A small-molecule ligand and the protein it binds are described below.
Small molecule (SMILES): CC(C)[C@H](NC(=O)[C@@H](NC(=O)[C@H](C)NC(=O)[C@@H]1CCCN1C(=O)[C@@H](N)Cc1ccccc1)[C@@H](C)OP(=O)(O)O)C(=O)O

Binding-site contacts:
Ligand atom OXT contacts residue LYS54 of chain 1.A at 3.8 Å.
Ligand atom O contacts residue LYS54 of chain 1.A at 3.7 Å.
Ligand atom O contacts residue ASN180 of chain 1.A at 2.9 Å (h-bond).
Ligand atom O contacts residue ASN231 of chain 1.A at 3.0 Å (h-bond).
Ligand atom N contacts residue ASN231 of chain 1.A at 2.9 Å (h-bond).
Ligand atom CG2 contacts residue VAL183 of chain 1.A at 3.7 Å (hydrophobic).
Ligand atom N contacts residue ASN180 of chain 1.A at 3.0 Å (h-bond).
Ligand atom CG2 contacts residue ASN180 of chain 1.A at 3.6 Å.
Ligand atom OXT contacts residue ND91 of chain 1.F at 3.8 Å.
Ligand atom CZ contacts residue ARG65 of chain 1.A at 3.7 Å.
Ligand atom P contacts residue ARG134 of chain 1.A at 3.8 Å.
Ligand atom C contacts residue LYS127 of chain 1.A at 3.8 Å.
Ligand atom O contacts residue LYS127 of chain 1.A at 2.8 Å (salt-bridge).
Ligand atom P contacts residue TYR135 of chain 1.A at 3.8 Å.
Ligand atom CG2 contacts residue ARG134 of chain 1.A at 3.8 Å.
Ligand atom CA contacts residue ASN231 of chain 1.A at 3.8 Å.
Ligand atom CB contacts residue ASN231 of chain 1.A at 3.6 Å.
Ligand atom C contacts residue ASN180 of chain 1.A at 3.6 Å.
Ligand atom O contacts residue LEU179 of chain 1.A at 3.5 Å.
Ligand atom O3P contacts residue TYR135 of chain 1.A at 2.6 Å (h-bond).
Ligand atom CB contacts residue ASN231 of chain 1.A at 3.5 Å.
Ligand atom CE1 contacts residue ARG65 of chain 1.A at 3.4 Å.
Ligand atom O2P contacts residue ARG61 of chain 1.A at 2.9 Å (salt-bridge).
Ligand atom CA contacts residue ASN180 of chain 1.A at 3.2 Å.
Ligand atom CG contacts residue VAL183 of chain 1.A at 3.8 Å (hydrophobic).
Ligand atom O3P contacts residue ARG134 of chain 1.A at 2.9 Å (salt-bridge).
Ligand atom CG2 contacts residue GLY176 of chain 1.A at 3.5 Å.
Ligand atom O2P contacts residue ARG134 of chain 1.A at 2.8 Å (salt-bridge).
Ligand atom O contacts residue VAL183 of chain 1.A at 3.5 Å.
Ligand atom CD1 contacts residue ARG65 of chain 1.A at 3.2 Å.
Ligand atom CG contacts residue ARG65 of chain 1.A at 3.5 Å.
Ligand atom P contacts residue ARG61 of chain 1.A at 3.6 Å.
Ligand atom O1P contacts residue LYS54 of chain 1.A at 3.8 Å.
Ligand atom CA contacts residue LEU179 of chain 1.A at 3.8 Å (hydrophobic).
Ligand atom CA contacts residue ASN231 of chain 1.A at 3.5 Å.
Ligand atom CG2 contacts residue ND91 of chain 1.F at 3.8 Å.
Ligand atom O1P contacts residue ARG61 of chain 1.A at 2.9 Å (salt-bridge).
Ligand atom CB contacts residue ASN180 of chain 1.A at 3.2 Å.
Ligand atom C contacts residue ASN231 of chain 1.A at 3.7 Å.
Ligand atom CG1 contacts residue LEU227 of chain 1.A at 3.5 Å (hydrophobic).

Sequence of chain 1.A:
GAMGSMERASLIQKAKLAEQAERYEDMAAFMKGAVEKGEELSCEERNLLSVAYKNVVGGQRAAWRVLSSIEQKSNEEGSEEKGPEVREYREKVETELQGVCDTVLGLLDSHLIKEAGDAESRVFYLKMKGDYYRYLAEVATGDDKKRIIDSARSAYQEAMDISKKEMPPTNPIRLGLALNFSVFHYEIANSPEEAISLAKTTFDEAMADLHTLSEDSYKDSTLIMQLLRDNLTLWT